The protein below binds the small molecule below.
Small molecule (SMILES): CC(=O)N[C@H]1[C@H](O[C@H]2[C@H](O)[C@@H](NC(C)=O)CO[C@@H]2CO)O[C@H](CO)[C@@H](O)[C@@H]1O

Sequence of chain 1.C:
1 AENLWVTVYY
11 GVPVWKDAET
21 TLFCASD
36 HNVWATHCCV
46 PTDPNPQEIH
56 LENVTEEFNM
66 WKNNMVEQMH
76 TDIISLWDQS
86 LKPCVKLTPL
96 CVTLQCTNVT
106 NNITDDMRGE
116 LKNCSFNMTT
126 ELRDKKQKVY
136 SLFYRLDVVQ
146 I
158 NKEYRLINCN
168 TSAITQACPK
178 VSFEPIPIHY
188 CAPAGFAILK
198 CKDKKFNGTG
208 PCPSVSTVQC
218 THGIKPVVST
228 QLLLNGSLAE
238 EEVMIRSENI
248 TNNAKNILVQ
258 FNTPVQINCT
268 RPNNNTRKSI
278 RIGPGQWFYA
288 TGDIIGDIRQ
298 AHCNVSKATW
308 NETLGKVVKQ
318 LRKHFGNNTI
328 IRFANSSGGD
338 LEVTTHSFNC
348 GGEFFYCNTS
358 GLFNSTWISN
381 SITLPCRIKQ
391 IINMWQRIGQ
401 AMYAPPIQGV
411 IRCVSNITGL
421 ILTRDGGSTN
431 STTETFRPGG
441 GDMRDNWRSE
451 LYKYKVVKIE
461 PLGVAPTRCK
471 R

Binding-site contacts:
Ligand atom C3 contacts residue ASN355 of chain 1.C at 3.7 Å.
Ligand atom C7 contacts residue NAG1 of chain 1.TA at 4.3 Å.
Ligand atom N2 contacts residue ASN355 of chain 1.C at 2.8 Å (h-bond).
Ligand atom C7 contacts residue ASN355 of chain 1.C at 3.6 Å.
Ligand atom O5 contacts residue ASN355 of chain 1.C at 2.4 Å (h-bond).
Ligand atom C6 contacts residue NAG1 of chain 1.TA at 4.1 Å.
Ligand atom C1 contacts residue ASN355 of chain 1.C at 1.5 Å.
Ligand atom C4 contacts residue ASN355 of chain 1.C at 4.2 Å.
Ligand atom C2 contacts residue ASN355 of chain 1.C at 2.5 Å.
Ligand atom O7 contacts residue NAG1 of chain 1.TA at 4.3 Å.
Ligand atom C5 contacts residue SER357 of chain 1.C at 3.3 Å.
Ligand atom O7 contacts residue ASN355 of chain 1.C at 4.1 Å.
Ligand atom C5 contacts residue ASN355 of chain 1.C at 3.7 Å.
Ligand atom C6 contacts residue SER357 of chain 1.C at 3.8 Å.
Ligand atom O5 contacts residue SER357 of chain 1.C at 3.2 Å (h-bond).
Ligand atom C1 contacts residue SER357 of chain 1.C at 3.5 Å.
Ligand atom C8 contacts residue NAG1 of chain 1.TA at 3.5 Å.